Sequence of chain 54.D:
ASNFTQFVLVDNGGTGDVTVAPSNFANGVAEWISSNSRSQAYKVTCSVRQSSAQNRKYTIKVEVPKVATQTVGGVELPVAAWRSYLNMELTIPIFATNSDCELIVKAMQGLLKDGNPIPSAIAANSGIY

The small molecule below binds the protein below.
Small molecule (SMILES): Nc1ccn([C@@H]2O[C@H](CO[P](=O)(O)O[C@H]3[C@@H](O)[C@H](n4ccc(N)nc4=O)O[C@@H]3CO[P](=O)(O)O[C@H]3[C@@H](O)[C@H](n4cnc5c(N)ncnc54)O[C@@H]3CO[P](=O)(O)O[C@H]3[C@@H](O)[C@H](n4ccc(N)nc4=O)O[C@@H]3CO[P](=O)(O)O[C@H]3[C@@H](O)[C@H](n4ccc(=O)[nH]c4=O)O[C@@H]3CO[P](=O)(O)O[C@H]3[C@@H](O)[C@H](n4cnc5c(N)ncnc54)O[C@@H]3CO[P](=O)(O)O[C@H]3[C@@H](O)[C@H](n4cnc5c(=O)nc(N)[nH]c54)O[C@@H]3CO[P](=O)(O)O[C@H]3[C@@H](O)[C@H](n4cnc5c(=O)nc(N)[nH]c54)O[C@@H]3CO)[C@@H](O)[C@H]2O)c(=O)n1

Binding-site contacts:
Ligand atom C5 contacts residue THR45 of chain 55.C at 3.3 Å.
Ligand atom O2 contacts residue ASN87 of chain 55.C at 3.2 Å (h-bond).
Ligand atom OP1 contacts residue ASN55 of chain 54.D at 3.3 Å (h-bond).
Ligand atom N6 contacts residue CYS46 of chain 55.C at 3.4 Å (h-bond).
Ligand atom C5' contacts residue SER51 of chain 54.D at 3.5 Å.
Ligand atom P contacts residue ARG49 of chain 54.D at 2.9 Å.
Ligand atom C5' contacts residue TYR85 of chain 55.C at 3.1 Å (hydrophobic).
Ligand atom OP2 contacts residue SER51 of chain 54.D at 3.2 Å (h-bond).
Ligand atom C2' contacts residue TYR85 of chain 55.C at 3.4 Å (hydrophobic).
Ligand atom OP2 contacts residue LYS43 of chain 55.C at 3.2 Å (salt-bridge).
Ligand atom O4' contacts residue LYS61 of chain 55.C at 3.1 Å (salt-bridge).
Ligand atom OP2 contacts residue ARG49 of chain 54.D at 2.4 Å (salt-bridge).
Ligand atom N6 contacts residue THR59 of chain 55.C at 2.9 Å (h-bond).
Ligand atom O2' contacts residue TYR85 of chain 55.C at 3.5 Å.
Ligand atom OP2 contacts residue ASN55 of chain 54.D at 3.2 Å (h-bond).
Ligand atom C5 contacts residue TYR85 of chain 55.C at 3.5 Å (hydrophobic).
Ligand atom P contacts residue TYR85 of chain 55.C at 3.5 Å.
Ligand atom P contacts residue SER51 of chain 54.D at 3.4 Å.
Ligand atom C2 contacts residue SER47 of chain 55.C at 3.0 Å.
Ligand atom OP1 contacts residue SER51 of chain 54.D at 2.7 Å (h-bond).
Ligand atom N7 contacts residue THR45 of chain 55.C at 2.6 Å (h-bond).
Ligand atom OP2 contacts residue LYS57 of chain 54.D at 3.4 Å.
Ligand atom O2' contacts residue GLU63 of chain 55.C at 3.0 Å (salt-bridge).
Ligand atom C2' contacts residue GLU63 of chain 55.C at 3.5 Å.
Ligand atom N6 contacts residue THR45 of chain 55.C at 2.9 Å (h-bond).
Ligand atom C4' contacts residue TYR85 of chain 55.C at 3.3 Å (hydrophobic).
Ligand atom N1 contacts residue SER47 of chain 55.C at 2.7 Å (h-bond).
Ligand atom C6 contacts residue TYR85 of chain 55.C at 3.5 Å (hydrophobic).
Ligand atom OP1 contacts residue ARG49 of chain 54.D at 2.5 Å (salt-bridge).
Ligand atom N1 contacts residue TYR85 of chain 55.C at 3.6 Å.
Ligand atom O3' contacts residue TYR85 of chain 55.C at 3.6 Å.
Ligand atom OP2 contacts residue LYS57 of chain 54.D at 2.7 Å (salt-bridge).
Ligand atom C3' contacts residue TYR85 of chain 55.C at 3.3 Å (hydrophobic).
Ligand atom OP1 contacts residue SER51 of chain 54.D at 3.3 Å.
Ligand atom C6 contacts residue THR45 of chain 55.C at 3.5 Å.
Ligand atom OP2 contacts residue TYR85 of chain 55.C at 2.5 Å (h-bond).
Ligand atom O3' contacts residue SER51 of chain 54.D at 3.5 Å (h-bond).
Ligand atom OP1 contacts residue SER52 of chain 54.D at 3.0 Å.
Ligand atom C4 contacts residue TYR85 of chain 55.C at 3.5 Å (hydrophobic).
Ligand atom N1 contacts residue THR59 of chain 55.C at 3.6 Å.

Sequence of chain 55.C:
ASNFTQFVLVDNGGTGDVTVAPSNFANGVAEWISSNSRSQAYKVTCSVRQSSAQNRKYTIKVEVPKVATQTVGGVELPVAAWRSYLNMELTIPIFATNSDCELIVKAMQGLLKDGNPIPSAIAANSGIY